Sequence of chain 2.A:
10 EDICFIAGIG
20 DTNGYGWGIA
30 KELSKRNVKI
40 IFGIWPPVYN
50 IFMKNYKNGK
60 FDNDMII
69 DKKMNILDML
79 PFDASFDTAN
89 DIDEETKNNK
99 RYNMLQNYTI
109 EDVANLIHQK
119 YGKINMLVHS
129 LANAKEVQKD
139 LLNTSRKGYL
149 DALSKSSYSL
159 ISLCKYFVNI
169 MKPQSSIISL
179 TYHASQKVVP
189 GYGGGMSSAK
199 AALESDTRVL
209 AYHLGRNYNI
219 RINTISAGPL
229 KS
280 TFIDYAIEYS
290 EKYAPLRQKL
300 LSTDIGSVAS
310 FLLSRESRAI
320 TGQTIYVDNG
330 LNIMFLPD

A protein and the small-molecule ligand that binds it are described below.
Small molecule (SMILES): Oc1cc(CCCc2ccccc2)ccc1Oc1ccc(Cl)cc1Cl

Binding-site contacts:
Ligand atom C2 contacts residue TYR180 of chain 2.A at 3.7 Å (hydrophobic).
Ligand atom C18 contacts residue ALA130 of chain 2.A at 3.7 Å (hydrophobic).
Ligand atom C21 contacts residue MET194 of chain 2.A at 4.0 Å (hydrophobic).
Ligand atom C6 contacts residue PRO188 of chain 2.A at 3.7 Å (hydrophobic).
Ligand atom C11 contacts residue TYR180 of chain 2.A at 3.6 Å (hydrophobic).
Ligand atom C1 contacts residue ALA285 of chain 2.A at 4.0 Å (hydrophobic).
Ligand atom C7 contacts residue TYR190 of chain 2.A at 3.8 Å (hydrophobic).
Ligand atom C19 contacts residue ALA130 of chain 2.A at 3.2 Å (hydrophobic).
Ligand atom C21 contacts residue VAL135 of chain 2.A at 3.8 Å (hydrophobic).
Ligand atom C10 contacts residue NAD1 of chain 2.C at 3.1 Å.
Ligand atom CL25 contacts residue ALA132 of chain 2.A at 3.1 Å.
Ligand atom C12 contacts residue TYR190 of chain 2.A at 3.4 Å (hydrophobic).
Ligand atom C2 contacts residue VAL187 of chain 2.A at 4.0 Å (hydrophobic).
Ligand atom C15 contacts residue NAD1 of chain 2.C at 3.0 Å.
Ligand atom C5 contacts residue PHE281 of chain 2.A at 3.0 Å (hydrophobic).
Ligand atom C1 contacts residue VAL187 of chain 2.A at 3.5 Å (hydrophobic).
Ligand atom C9 contacts residue NAD1 of chain 2.C at 3.3 Å.
Ligand atom C5 contacts residue TYR190 of chain 2.A at 3.8 Å (hydrophobic).
Ligand atom C2 contacts residue ALA285 of chain 2.A at 3.6 Å (hydrophobic).
Ligand atom C13 contacts residue NAD1 of chain 2.C at 3.4 Å.
Ligand atom C6 contacts residue VAL187 of chain 2.A at 3.7 Å (hydrophobic).
Ligand atom C11 contacts residue TYR190 of chain 2.A at 3.4 Å (hydrophobic).
Ligand atom O23 contacts residue LYS198 of chain 2.A at 3.9 Å.
Ligand atom C9 contacts residue TYR180 of chain 2.A at 3.4 Å (hydrophobic).
Ligand atom C4 contacts residue PHE281 of chain 2.A at 3.6 Å (hydrophobic).
Ligand atom C8 contacts residue TYR180 of chain 2.A at 3.9 Å (hydrophobic).
Ligand atom C5 contacts residue GLY189 of chain 2.A at 3.6 Å.
Ligand atom CL25 contacts residue VAL135 of chain 2.A at 3.8 Å.
Ligand atom C6 contacts residue PHE281 of chain 2.A at 3.3 Å (hydrophobic).
Ligand atom O16 contacts residue NAD1 of chain 2.C at 3.3 Å.
Ligand atom C1 contacts residue PHE281 of chain 2.A at 4.0 Å (hydrophobic).
Ligand atom CL24 contacts residue NAD1 of chain 2.C at 3.3 Å.
Ligand atom C14 contacts residue NAD1 of chain 2.C at 3.4 Å.
Ligand atom C8 contacts residue ILE282 of chain 2.A at 3.9 Å (hydrophobic).
Ligand atom C12 contacts residue NAD1 of chain 2.C at 3.3 Å.
Ligand atom CL24 contacts residue ALA130 of chain 2.A at 3.6 Å.
Ligand atom O23 contacts residue NAD1 of chain 2.C at 2.7 Å (h-bond).
Ligand atom C11 contacts residue NAD1 of chain 2.C at 3.0 Å.
Ligand atom O23 contacts residue TYR190 of chain 2.A at 2.6 Å (h-bond).
Ligand atom CL25 contacts residue ASN131 of chain 2.A at 3.8 Å.

Sequence of chain 1.B:
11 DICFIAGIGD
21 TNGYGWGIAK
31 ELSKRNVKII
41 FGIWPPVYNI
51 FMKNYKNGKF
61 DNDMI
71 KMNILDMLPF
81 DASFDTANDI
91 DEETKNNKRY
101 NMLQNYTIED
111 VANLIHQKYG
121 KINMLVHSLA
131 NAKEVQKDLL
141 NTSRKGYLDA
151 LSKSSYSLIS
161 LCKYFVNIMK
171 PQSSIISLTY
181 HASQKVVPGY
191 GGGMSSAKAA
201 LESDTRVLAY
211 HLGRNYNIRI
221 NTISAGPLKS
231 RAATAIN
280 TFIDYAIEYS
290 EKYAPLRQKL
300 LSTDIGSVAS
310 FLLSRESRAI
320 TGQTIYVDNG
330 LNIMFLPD